Binding-site contacts:
Ligand atom C3 contacts residue UDP1 of chain 4.B at 3.4 Å.
Ligand atom C1 contacts residue HIS122 of chain 4.A at 3.3 Å.
Ligand atom O5 contacts residue HIS122 of chain 4.A at 3.4 Å.
Ligand atom C3 contacts residue GLU284 of chain 4.A at 3.3 Å.
Ligand atom C6 contacts residue GLY17 of chain 4.A at 3.5 Å.
Ligand atom C2 contacts residue SER285 of chain 4.A at 3.3 Å.
Ligand atom O6 contacts residue ASN175 of chain 4.A at 2.9 Å (h-bond).
Ligand atom O4 contacts residue PHE286 of chain 4.A at 3.6 Å.
Ligand atom O3 contacts residue GLU284 of chain 4.A at 2.7 Å (salt-bridge).
Ligand atom C6 contacts residue ASN175 of chain 4.A at 3.4 Å.
Ligand atom O7 contacts residue GLU284 of chain 4.A at 3.7 Å.
Ligand atom O1 contacts residue UDP1 of chain 4.B at 2.6 Å (h-bond).
Ligand atom O3 contacts residue PHE286 of chain 4.A at 3.0 Å (h-bond).
Ligand atom C8 contacts residue GLU284 of chain 4.A at 3.6 Å.
Ligand atom O6 contacts residue HIS122 of chain 4.A at 2.6 Å (h-bond).
Ligand atom C1 contacts residue UDP1 of chain 4.B at 3.5 Å.
Ligand atom C4 contacts residue UDP1 of chain 4.B at 3.4 Å.
Ligand atom C3 contacts residue SER285 of chain 4.A at 3.7 Å.
Ligand atom C6 contacts residue SER18 of chain 4.A at 3.4 Å.
Ligand atom C8 contacts residue UDP1 of chain 4.B at 3.9 Å.
Ligand atom O7 contacts residue SER285 of chain 4.A at 3.1 Å (h-bond).
Ligand atom C6 contacts residue HIS122 of chain 4.A at 3.3 Å.
Ligand atom C8 contacts residue LYS283 of chain 4.A at 3.5 Å.
Ligand atom C7 contacts residue GLU284 of chain 4.A at 3.7 Å.
Ligand atom C2 contacts residue HIS122 of chain 4.A at 3.5 Å.
Ligand atom O4 contacts residue LEU288 of chain 4.A at 3.4 Å (h-bond).
Ligand atom N2 contacts residue GLU284 of chain 4.A at 3.6 Å (salt-bridge).
Ligand atom C4 contacts residue SER285 of chain 4.A at 3.8 Å.
Ligand atom O6 contacts residue VAL152 of chain 4.A at 3.5 Å.
Ligand atom N2 contacts residue UDP1 of chain 4.B at 3.2 Å (h-bond).
Ligand atom O4 contacts residue ASN175 of chain 4.A at 3.8 Å.
Ligand atom O4 contacts residue GLY287 of chain 4.A at 3.1 Å (h-bond).
Ligand atom O3 contacts residue SER285 of chain 4.A at 3.2 Å (h-bond).
Ligand atom C2 contacts residue UDP1 of chain 4.B at 3.8 Å.
Ligand atom O3 contacts residue GLY287 of chain 4.A at 3.2 Å (h-bond).
Ligand atom C5 contacts residue SER18 of chain 4.A at 3.8 Å.
Ligand atom C5 contacts residue UDP1 of chain 4.B at 3.4 Å.
Ligand atom O5 contacts residue UDP1 of chain 4.B at 3.9 Å.
Ligand atom C7 contacts residue SER285 of chain 4.A at 3.9 Å.
Ligand atom O4 contacts residue UDP1 of chain 4.B at 2.6 Å (h-bond).

This small molecule binds to this protein.
Small molecule (SMILES): CC(=O)N[C@@H]1[C@@H](O)[C@H](O)[C@@H](CO)O[C@@H]1O

Sequence of chain 4.A:
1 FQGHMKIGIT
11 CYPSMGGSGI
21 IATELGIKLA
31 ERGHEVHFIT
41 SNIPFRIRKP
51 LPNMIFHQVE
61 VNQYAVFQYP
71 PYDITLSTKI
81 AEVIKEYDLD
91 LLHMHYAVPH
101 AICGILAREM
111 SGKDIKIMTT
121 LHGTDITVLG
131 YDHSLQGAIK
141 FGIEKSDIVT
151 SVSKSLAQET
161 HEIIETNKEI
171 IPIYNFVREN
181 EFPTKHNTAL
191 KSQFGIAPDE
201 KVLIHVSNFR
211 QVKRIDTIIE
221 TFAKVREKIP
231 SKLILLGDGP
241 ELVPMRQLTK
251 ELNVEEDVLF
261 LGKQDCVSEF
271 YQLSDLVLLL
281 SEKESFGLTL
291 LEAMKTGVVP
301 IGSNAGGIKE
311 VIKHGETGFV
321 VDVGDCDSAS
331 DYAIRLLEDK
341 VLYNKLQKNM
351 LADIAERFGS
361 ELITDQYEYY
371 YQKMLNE